This protein binds this small molecule.
Small molecule (SMILES): N[C@@H](Cc1ccc(B(O)O)cc1)C(=O)O

Sequence of chain 1.A:
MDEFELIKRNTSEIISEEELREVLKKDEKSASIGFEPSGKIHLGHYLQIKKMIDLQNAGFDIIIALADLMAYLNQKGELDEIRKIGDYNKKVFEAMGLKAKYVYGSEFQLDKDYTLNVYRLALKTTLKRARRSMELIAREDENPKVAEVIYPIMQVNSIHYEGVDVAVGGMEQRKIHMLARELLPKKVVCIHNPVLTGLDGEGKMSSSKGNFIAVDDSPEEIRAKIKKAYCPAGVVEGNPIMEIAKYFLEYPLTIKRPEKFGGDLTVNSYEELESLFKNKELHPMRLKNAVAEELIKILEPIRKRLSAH

Binding-site contacts:
Ligand atom CD2 contacts residue MET70 of chain 1.A at 3.3 Å (hydrophobic).
Ligand atom CE2 contacts residue ALA67 of chain 1.A at 3.6 Å (hydrophobic).
Ligand atom C contacts residue GLN173 of chain 1.A at 3.4 Å.
Ligand atom CB contacts residue GLN155 of chain 1.A at 4.0 Å.
Ligand atom CB contacts residue GLY34 of chain 1.A at 3.8 Å.
Ligand atom OXT contacts residue GLN173 of chain 1.A at 2.8 Å (h-bond).
Ligand atom OB2 contacts residue GLU162 of chain 1.A at 2.6 Å (salt-bridge).
Ligand atom CA contacts residue TYR151 of chain 1.A at 3.5 Å (hydrophobic).
Ligand atom O contacts residue AMP1 of chain 1.B at 2.5 Å (h-bond).
Ligand atom CD1 contacts residue GLY34 of chain 1.A at 3.5 Å.
Ligand atom BZ contacts residue GLU162 of chain 1.A at 3.3 Å.
Ligand atom N contacts residue TYR151 of chain 1.A at 2.8 Å (h-bond).
Ligand atom CA contacts residue GLN173 of chain 1.A at 3.2 Å.
Ligand atom CD1 contacts residue GLN155 of chain 1.A at 3.4 Å.
Ligand atom OB1 contacts residue SER32 of chain 1.A at 4.0 Å.
Ligand atom CD2 contacts residue GLY34 of chain 1.A at 3.9 Å.
Ligand atom O contacts residue GLU36 of chain 1.A at 3.6 Å.
Ligand atom CA contacts residue GLN155 of chain 1.A at 3.8 Å.
Ligand atom CZ contacts residue GLY34 of chain 1.A at 3.5 Å.
Ligand atom CB contacts residue TYR151 of chain 1.A at 3.5 Å (hydrophobic).
Ligand atom N contacts residue GLN173 of chain 1.A at 2.8 Å (h-bond).
Ligand atom O contacts residue TYR151 of chain 1.A at 3.9 Å.
Ligand atom OB2 contacts residue SER158 of chain 1.A at 3.3 Å.
Ligand atom BZ contacts residue ALA65 of chain 1.A at 3.7 Å.
Ligand atom CE1 contacts residue GLY34 of chain 1.A at 3.3 Å.
Ligand atom CE2 contacts residue MET70 of chain 1.A at 3.5 Å (hydrophobic).
Ligand atom CG contacts residue MET70 of chain 1.A at 3.9 Å (hydrophobic).
Ligand atom OXT contacts residue AMP1 of chain 1.B at 3.9 Å.
Ligand atom OB1 contacts residue GLU162 of chain 1.A at 3.0 Å (salt-bridge).
Ligand atom OB2 contacts residue ALA65 of chain 1.A at 3.3 Å.
Ligand atom OXT contacts residue TYR151 of chain 1.A at 3.5 Å (h-bond).
Ligand atom C contacts residue AMP1 of chain 1.B at 3.5 Å.
Ligand atom CG contacts residue GLN155 of chain 1.A at 3.8 Å.
Ligand atom CE1 contacts residue GLN155 of chain 1.A at 3.6 Å.
Ligand atom CG contacts residue GLY34 of chain 1.A at 3.7 Å.
Ligand atom CE2 contacts residue GLY34 of chain 1.A at 3.8 Å.
Ligand atom C contacts residue TYR151 of chain 1.A at 3.5 Å (hydrophobic).
Ligand atom OXT contacts residue ILE137 of chain 1.A at 4.0 Å.
Ligand atom N contacts residue GLN155 of chain 1.A at 2.7 Å (h-bond).
Ligand atom CD2 contacts residue ALA67 of chain 1.A at 3.4 Å (hydrophobic).